The small molecule below binds the protein below.
Small molecule (SMILES): CC(=O)N[C@@H]1[C@@H](O)[C@H](O)[C@@H](CO)O[C@H]1O

Sequence of chain 1.B:
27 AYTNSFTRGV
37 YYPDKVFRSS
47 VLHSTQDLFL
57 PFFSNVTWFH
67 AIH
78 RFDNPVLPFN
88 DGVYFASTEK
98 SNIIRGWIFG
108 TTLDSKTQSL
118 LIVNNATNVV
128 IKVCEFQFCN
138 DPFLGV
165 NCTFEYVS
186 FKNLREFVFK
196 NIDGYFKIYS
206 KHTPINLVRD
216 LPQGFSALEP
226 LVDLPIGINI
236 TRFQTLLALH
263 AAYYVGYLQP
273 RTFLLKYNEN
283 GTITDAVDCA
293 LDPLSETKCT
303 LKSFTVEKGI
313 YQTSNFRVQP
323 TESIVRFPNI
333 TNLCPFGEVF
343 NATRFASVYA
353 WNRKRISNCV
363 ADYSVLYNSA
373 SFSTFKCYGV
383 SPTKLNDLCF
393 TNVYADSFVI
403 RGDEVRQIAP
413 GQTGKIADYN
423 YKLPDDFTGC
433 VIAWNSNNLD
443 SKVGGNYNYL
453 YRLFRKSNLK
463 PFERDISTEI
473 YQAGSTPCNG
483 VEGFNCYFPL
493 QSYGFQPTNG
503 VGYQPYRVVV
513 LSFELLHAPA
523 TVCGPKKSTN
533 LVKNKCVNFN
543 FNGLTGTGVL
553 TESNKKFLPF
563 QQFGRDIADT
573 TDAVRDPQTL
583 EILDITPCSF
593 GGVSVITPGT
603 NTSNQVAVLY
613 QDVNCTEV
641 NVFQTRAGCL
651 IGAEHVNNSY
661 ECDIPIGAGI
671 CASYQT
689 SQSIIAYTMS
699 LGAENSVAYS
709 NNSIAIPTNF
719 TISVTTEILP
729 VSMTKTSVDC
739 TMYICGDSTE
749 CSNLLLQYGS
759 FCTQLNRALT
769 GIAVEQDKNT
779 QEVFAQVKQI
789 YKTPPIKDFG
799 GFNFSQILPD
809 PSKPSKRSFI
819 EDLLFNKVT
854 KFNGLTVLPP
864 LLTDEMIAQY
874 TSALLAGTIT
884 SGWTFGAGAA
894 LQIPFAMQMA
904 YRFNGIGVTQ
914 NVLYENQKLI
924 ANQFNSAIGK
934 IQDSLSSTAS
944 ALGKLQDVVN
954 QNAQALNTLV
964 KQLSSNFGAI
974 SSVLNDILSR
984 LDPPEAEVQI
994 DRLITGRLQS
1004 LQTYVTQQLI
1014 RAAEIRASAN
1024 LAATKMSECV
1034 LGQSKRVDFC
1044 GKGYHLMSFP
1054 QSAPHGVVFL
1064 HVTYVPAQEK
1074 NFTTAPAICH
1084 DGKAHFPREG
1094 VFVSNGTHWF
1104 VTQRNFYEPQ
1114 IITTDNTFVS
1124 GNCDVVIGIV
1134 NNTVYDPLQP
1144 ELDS

Binding-site contacts:
Ligand atom O7 contacts residue ASN280 of chain 1.B at 3.6 Å.
Ligand atom O7 contacts residue ASN282 of chain 1.B at 3.3 Å (h-bond).
Ligand atom C8 contacts residue ASN282 of chain 1.B at 3.8 Å.
Ligand atom C5 contacts residue ASN282 of chain 1.B at 3.6 Å.
Ligand atom C7 contacts residue ASN280 of chain 1.B at 3.9 Å.
Ligand atom C2 contacts residue ASN282 of chain 1.B at 2.5 Å.
Ligand atom C1 contacts residue ASN282 of chain 1.B at 1.4 Å.
Ligand atom C8 contacts residue ASN280 of chain 1.B at 3.3 Å.
Ligand atom N2 contacts residue GLU281 of chain 1.B at 4.2 Å.
Ligand atom C7 contacts residue ASN282 of chain 1.B at 3.3 Å.
Ligand atom C7 contacts residue GLU281 of chain 1.B at 4.2 Å.
Ligand atom N2 contacts residue ASN282 of chain 1.B at 2.9 Å (h-bond).
Ligand atom C8 contacts residue GLU281 of chain 1.B at 3.2 Å.
Ligand atom O5 contacts residue ASN282 of chain 1.B at 2.4 Å (h-bond).
Ligand atom C3 contacts residue ASN282 of chain 1.B at 3.8 Å.
Ligand atom O7 contacts residue THR284 of chain 1.B at 4.2 Å.
Ligand atom C4 contacts residue ASN282 of chain 1.B at 4.2 Å.